Binding-site contacts:
Ligand atom C7 contacts residue PRO55 of chain 1.A at 4.2 Å (hydrophobic).
Ligand atom C1 contacts residue MET219 of chain 1.A at 4.3 Å (hydrophobic).
Ligand atom C6 contacts residue THR54 of chain 1.A at 4.0 Å.
Ligand atom N8 contacts residue GOL1 of chain 1.F at 3.5 Å (h-bond).
Ligand atom N14 contacts residue TRP159 of chain 1.A at 3.7 Å.
Ligand atom C12 contacts residue TRP159 of chain 1.A at 3.8 Å (hydrophobic).
Ligand atom C6 contacts residue TRP159 of chain 1.A at 4.0 Å (hydrophobic).
Ligand atom C7 contacts residue GOL1 of chain 1.F at 3.6 Å.
Ligand atom C10 contacts residue TRP159 of chain 1.A at 3.2 Å (hydrophobic).
Ligand atom N8 contacts residue TRP159 of chain 1.A at 3.1 Å (h-bond).
Ligand atom C4 contacts residue TRP159 of chain 1.A at 3.5 Å (hydrophobic).
Ligand atom O13 contacts residue ASP217 of chain 1.A at 3.3 Å (salt-bridge).
Ligand atom CL1 contacts residue TYR137 of chain 1.A at 4.1 Å.
Ligand atom C1 contacts residue ILE53 of chain 1.A at 4.2 Å (hydrophobic).
Ligand atom O17 contacts residue TRP159 of chain 1.A at 4.1 Å.
Ligand atom O19 contacts residue TRP159 of chain 1.A at 3.4 Å.
Ligand atom CL1 contacts residue TRP159 of chain 1.A at 3.7 Å.
Ligand atom C7 contacts residue TRP159 of chain 1.A at 3.4 Å (hydrophobic).
Ligand atom C12 contacts residue GOL1 of chain 1.F at 3.5 Å.
Ligand atom C3 contacts residue GOL1 of chain 1.F at 3.1 Å.
Ligand atom N8 contacts residue ASP217 of chain 1.A at 4.1 Å.
Ligand atom C2 contacts residue PRO55 of chain 1.A at 4.2 Å (hydrophobic).
Ligand atom C3 contacts residue TRP159 of chain 1.A at 3.4 Å (hydrophobic).
Ligand atom C5 contacts residue THR54 of chain 1.A at 3.9 Å.
Ligand atom O13 contacts residue GOL1 of chain 1.F at 3.0 Å.
Ligand atom C6 contacts residue ILE53 of chain 1.A at 3.6 Å (hydrophobic).
Ligand atom C9 contacts residue GOL1 of chain 1.F at 3.2 Å.
Ligand atom C4 contacts residue GOL1 of chain 1.F at 3.9 Å.
Ligand atom C1 contacts residue TRP159 of chain 1.A at 3.8 Å (hydrophobic).
Ligand atom C9 contacts residue TRP159 of chain 1.A at 3.3 Å (hydrophobic).
Ligand atom C1 contacts residue PRO55 of chain 1.A at 3.8 Å (hydrophobic).
Ligand atom C10 contacts residue GOL1 of chain 1.F at 3.0 Å.
Ligand atom CL1 contacts residue PRO55 of chain 1.A at 3.7 Å.
Ligand atom C1 contacts residue THR54 of chain 1.A at 4.3 Å.
Ligand atom C12 contacts residue ASP217 of chain 1.A at 4.1 Å.
Ligand atom C2 contacts residue TRP159 of chain 1.A at 3.5 Å (hydrophobic).
Ligand atom C2 contacts residue GOL1 of chain 1.F at 3.4 Å.
Ligand atom C5 contacts residue TRP159 of chain 1.A at 3.8 Å (hydrophobic).
Ligand atom CL1 contacts residue MET219 of chain 1.A at 3.1 Å.
Ligand atom O19 contacts residue GOL1 of chain 1.F at 3.2 Å (h-bond).

Sequence of chain 1.A:
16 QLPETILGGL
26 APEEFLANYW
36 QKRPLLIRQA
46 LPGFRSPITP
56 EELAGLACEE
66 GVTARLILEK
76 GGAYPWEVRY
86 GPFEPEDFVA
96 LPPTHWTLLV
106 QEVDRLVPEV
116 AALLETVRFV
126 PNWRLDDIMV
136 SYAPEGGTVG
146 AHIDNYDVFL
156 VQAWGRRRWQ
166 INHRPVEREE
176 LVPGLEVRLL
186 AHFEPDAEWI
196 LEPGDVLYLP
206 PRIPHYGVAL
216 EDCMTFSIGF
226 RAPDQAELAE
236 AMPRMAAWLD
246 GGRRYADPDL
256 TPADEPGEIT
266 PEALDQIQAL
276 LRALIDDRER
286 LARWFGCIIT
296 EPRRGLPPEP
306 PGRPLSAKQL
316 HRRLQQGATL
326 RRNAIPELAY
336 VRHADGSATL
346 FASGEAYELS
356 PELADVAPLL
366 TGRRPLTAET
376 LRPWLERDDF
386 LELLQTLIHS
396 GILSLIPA

The protein below binds the small molecule below.
Small molecule (SMILES): O=C(O)CNC(=O)c1nc(Cl)c2ccccc2c1O